Sequence of chain 1.A:
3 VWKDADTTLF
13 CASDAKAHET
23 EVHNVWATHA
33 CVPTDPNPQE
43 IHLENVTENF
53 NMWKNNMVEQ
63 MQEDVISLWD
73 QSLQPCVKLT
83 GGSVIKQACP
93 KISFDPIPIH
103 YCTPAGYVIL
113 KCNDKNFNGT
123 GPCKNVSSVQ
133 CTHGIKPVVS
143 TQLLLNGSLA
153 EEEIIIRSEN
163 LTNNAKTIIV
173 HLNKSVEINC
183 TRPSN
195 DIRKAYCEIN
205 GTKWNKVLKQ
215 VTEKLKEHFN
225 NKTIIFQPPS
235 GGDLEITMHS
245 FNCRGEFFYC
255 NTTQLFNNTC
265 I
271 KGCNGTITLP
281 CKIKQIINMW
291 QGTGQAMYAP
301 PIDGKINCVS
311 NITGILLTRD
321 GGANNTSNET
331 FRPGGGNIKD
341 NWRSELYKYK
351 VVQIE

This protein binds this small molecule.
Small molecule (SMILES): CC(=O)N[C@@H]1[C@@H](O)[C@H](O)[C@@H](CO)O[C@H]1O

Binding-site contacts:
Ligand atom C7 contacts residue ASN120 of chain 1.A at 3.5 Å.
Ligand atom C2 contacts residue ASN120 of chain 1.A at 2.5 Å.
Ligand atom C6 contacts residue THR122 of chain 1.A at 3.7 Å.
Ligand atom N2 contacts residue ASN120 of chain 1.A at 2.9 Å (h-bond).
Ligand atom O7 contacts residue HIS222 of chain 1.A at 4.2 Å.
Ligand atom O6 contacts residue PHE119 of chain 1.A at 4.0 Å.
Ligand atom C5 contacts residue ASN120 of chain 1.A at 3.6 Å.
Ligand atom C7 contacts residue LEU163 of chain 1.A at 4.5 Å (hydrophobic).
Ligand atom O7 contacts residue ILE158 of chain 1.A at 4.2 Å.
Ligand atom O5 contacts residue ASN120 of chain 1.A at 2.4 Å (h-bond).
Ligand atom O6 contacts residue THR122 of chain 1.A at 2.8 Å (h-bond).
Ligand atom O6 contacts residue PRO124 of chain 1.A at 3.3 Å (h-bond).
Ligand atom C4 contacts residue ASN120 of chain 1.A at 4.2 Å.
Ligand atom C8 contacts residue SER160 of chain 1.A at 3.8 Å.
Ligand atom C3 contacts residue ASN120 of chain 1.A at 3.8 Å.
Ligand atom C1 contacts residue THR122 of chain 1.A at 3.6 Å.
Ligand atom O7 contacts residue ASN120 of chain 1.A at 3.8 Å.
Ligand atom O6 contacts residue GLY123 of chain 1.A at 4.1 Å.
Ligand atom O5 contacts residue THR122 of chain 1.A at 3.2 Å (h-bond).
Ligand atom C8 contacts residue LEU163 of chain 1.A at 3.6 Å (hydrophobic).
Ligand atom C5 contacts residue THR122 of chain 1.A at 3.3 Å.
Ligand atom C1 contacts residue ASN120 of chain 1.A at 1.4 Å.
Ligand atom O7 contacts residue LEU163 of chain 1.A at 4.5 Å.